A small-molecule ligand and the protein it binds are described below.
Small molecule (SMILES): O=P(O)(O)OC[C@H]1O[C@](O)(COP(=O)(O)O)[C@@H](O)[C@@H]1O

Sequence of chain 1.C:
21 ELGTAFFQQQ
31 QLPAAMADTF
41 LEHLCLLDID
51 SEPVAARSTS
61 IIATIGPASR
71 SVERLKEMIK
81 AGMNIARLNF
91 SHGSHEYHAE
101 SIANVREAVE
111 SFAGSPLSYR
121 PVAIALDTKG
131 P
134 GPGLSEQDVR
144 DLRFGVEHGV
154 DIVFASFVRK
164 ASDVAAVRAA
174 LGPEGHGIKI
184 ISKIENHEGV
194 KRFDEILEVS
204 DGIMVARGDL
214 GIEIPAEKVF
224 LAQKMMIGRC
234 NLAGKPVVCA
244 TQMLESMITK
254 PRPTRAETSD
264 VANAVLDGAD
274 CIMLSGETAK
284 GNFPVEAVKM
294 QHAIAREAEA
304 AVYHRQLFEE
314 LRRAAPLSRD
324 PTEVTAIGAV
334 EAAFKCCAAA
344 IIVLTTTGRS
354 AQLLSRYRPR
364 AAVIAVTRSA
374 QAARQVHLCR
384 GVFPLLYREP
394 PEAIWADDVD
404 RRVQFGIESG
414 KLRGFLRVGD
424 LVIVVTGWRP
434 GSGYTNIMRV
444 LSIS

Binding-site contacts:
Ligand atom O3P contacts residue GLY434 of chain 1.C at 2.7 Å (h-bond).
Ligand atom O2 contacts residue GLY430 of chain 1.C at 3.2 Å (h-bond).
Ligand atom O1 contacts residue GLY434 of chain 1.C at 3.6 Å (h-bond).
Ligand atom O4 contacts residue TYR437 of chain 1.C at 2.8 Å (h-bond).
Ligand atom O5 contacts residue LEU347 of chain 1.C at 3.5 Å (h-bond).
Ligand atom O2 contacts residue LEU347 of chain 1.C at 3.7 Å.
Ligand atom C3 contacts residue GLY434 of chain 1.C at 3.4 Å.
Ligand atom C5 contacts residue GLY434 of chain 1.C at 3.5 Å.
Ligand atom O2P contacts residue ARG405 of chain 1.C at 2.6 Å (salt-bridge).
Ligand atom P1 contacts residue GLY434 of chain 1.C at 3.7 Å.
Ligand atom O3 contacts residue ARG432 of chain 1.C at 2.6 Å (salt-bridge).
Ligand atom O2P contacts residue THR349 of chain 1.C at 3.6 Å (h-bond).
Ligand atom C4 contacts residue GLY434 of chain 1.C at 3.3 Å.
Ligand atom O4 contacts residue THR438 of chain 1.C at 3.5 Å (h-bond).
Ligand atom O1P contacts residue ARG405 of chain 1.C at 2.8 Å (salt-bridge).
Ligand atom O4P contacts residue ARG352 of chain 1.C at 3.7 Å.
Ligand atom O4 contacts residue GLY434 of chain 1.C at 2.6 Å (h-bond).
Ligand atom C6 contacts residue THR438 of chain 1.C at 3.4 Å.
Ligand atom O1P contacts residue TRP398 of chain 1.C at 2.7 Å (h-bond).
Ligand atom C3 contacts residue ARG432 of chain 1.C at 3.4 Å.
Ligand atom O6P contacts residue GLY436 of chain 1.C at 3.0 Å (h-bond).
Ligand atom O5P contacts residue SER435 of chain 1.C at 2.9 Å (h-bond).
Ligand atom O3 contacts residue GLY430 of chain 1.C at 3.2 Å.
Ligand atom O1 contacts residue PRO433 of chain 1.C at 3.8 Å.
Ligand atom O5P contacts residue THR350 of chain 1.C at 2.6 Å (h-bond).
Ligand atom O6P contacts residue SER353 of chain 1.C at 3.4 Å (h-bond).
Ligand atom P2 contacts residue SER353 of chain 1.C at 3.5 Å.
Ligand atom P2 contacts residue SER435 of chain 1.C at 3.7 Å.
Ligand atom C6 contacts residue SER353 of chain 1.C at 3.7 Å.
Ligand atom P1 contacts residue ARG405 of chain 1.C at 3.6 Å.
Ligand atom O6P contacts residue SER435 of chain 1.C at 3.3 Å (h-bond).
Ligand atom O6 contacts residue THR349 of chain 1.C at 3.3 Å (h-bond).
Ligand atom O6 contacts residue THR348 of chain 1.C at 3.5 Å.
Ligand atom C6 contacts residue LEU347 of chain 1.C at 3.5 Å (hydrophobic).
Ligand atom O3P contacts residue PRO433 of chain 1.C at 3.7 Å.
Ligand atom P2 contacts residue THR348 of chain 1.C at 3.5 Å.
Ligand atom O5P contacts residue THR349 of chain 1.C at 3.5 Å (h-bond).
Ligand atom O4 contacts residue GLY436 of chain 1.C at 3.5 Å (h-bond).
Ligand atom O4P contacts residue THR348 of chain 1.C at 2.5 Å (h-bond).
Ligand atom O4P contacts residue SER353 of chain 1.C at 2.7 Å (h-bond).